Binding-site contacts:
Ligand atom C4 contacts residue PYR1 of chain 1.H at 3.1 Å.
Ligand atom C2 contacts residue LEU124 of chain 1.C at 3.2 Å (hydrophobic).
Ligand atom O4 contacts residue ARG72 of chain 1.B at 2.9 Å (salt-bridge).
Ligand atom C1 contacts residue ALA123 of chain 1.C at 3.5 Å (hydrophobic).
Ligand atom O4 contacts residue GLY121 of chain 1.C at 4.1 Å.
Ligand atom O2 contacts residue ALA122 of chain 1.C at 3.3 Å (h-bond).
Ligand atom C4 contacts residue LEU124 of chain 1.C at 4.0 Å (hydrophobic).
Ligand atom O2 contacts residue ALA176 of chain 1.B at 4.5 Å.
Ligand atom C4 contacts residue ARG72 of chain 1.B at 3.3 Å.
Ligand atom C1 contacts residue GLY121 of chain 1.C at 4.1 Å.
Ligand atom O2 contacts residue GLY121 of chain 1.C at 3.5 Å.
Ligand atom C1 contacts residue LEU124 of chain 1.C at 4.5 Å (hydrophobic).
Ligand atom C3 contacts residue TRP21 of chain 1.B at 4.4 Å (hydrophobic).
Ligand atom C2 contacts residue ALA123 of chain 1.C at 4.2 Å (hydrophobic).
Ligand atom O4 contacts residue HIS47 of chain 1.B at 3.6 Å.
Ligand atom C3 contacts residue LEU214 of chain 1.B at 3.5 Å (hydrophobic).
Ligand atom O2 contacts residue ALA123 of chain 1.C at 3.2 Å (h-bond).
Ligand atom O4 contacts residue VAL120 of chain 1.C at 3.9 Å.
Ligand atom O1 contacts residue LEU214 of chain 1.B at 4.3 Å.
Ligand atom O4 contacts residue LEU124 of chain 1.C at 4.1 Å.
Ligand atom C3 contacts residue PYR1 of chain 1.H at 3.8 Å.
Ligand atom C3 contacts residue LEU124 of chain 1.C at 3.7 Å (hydrophobic).
Ligand atom C1 contacts residue ALA122 of chain 1.C at 4.3 Å (hydrophobic).
Ligand atom O4 contacts residue MN1 of chain 1.I at 4.2 Å.
Ligand atom C4 contacts residue TRP21 of chain 1.B at 4.1 Å (hydrophobic).
Ligand atom O1 contacts residue ALA123 of chain 1.C at 3.6 Å.
Ligand atom C2 contacts residue GLY121 of chain 1.C at 3.7 Å.
Ligand atom O4 contacts residue PYR1 of chain 1.H at 3.5 Å (h-bond).
Ligand atom C4 contacts residue LEU214 of chain 1.B at 4.1 Å (hydrophobic).

Sequence of chain 1.C:
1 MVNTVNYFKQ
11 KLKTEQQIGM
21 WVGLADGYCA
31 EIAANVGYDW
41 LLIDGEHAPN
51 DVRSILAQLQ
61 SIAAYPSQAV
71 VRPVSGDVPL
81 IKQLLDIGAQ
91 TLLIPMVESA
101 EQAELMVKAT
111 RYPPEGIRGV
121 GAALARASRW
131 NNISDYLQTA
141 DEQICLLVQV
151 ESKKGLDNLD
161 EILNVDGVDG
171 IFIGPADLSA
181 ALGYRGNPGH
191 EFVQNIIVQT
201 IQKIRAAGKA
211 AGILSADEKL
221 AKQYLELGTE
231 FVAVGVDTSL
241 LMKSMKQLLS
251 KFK

A small-molecule ligand and the protein it binds are described below.
Small molecule (SMILES): O=CCCC(=O)O

Sequence of chain 1.B:
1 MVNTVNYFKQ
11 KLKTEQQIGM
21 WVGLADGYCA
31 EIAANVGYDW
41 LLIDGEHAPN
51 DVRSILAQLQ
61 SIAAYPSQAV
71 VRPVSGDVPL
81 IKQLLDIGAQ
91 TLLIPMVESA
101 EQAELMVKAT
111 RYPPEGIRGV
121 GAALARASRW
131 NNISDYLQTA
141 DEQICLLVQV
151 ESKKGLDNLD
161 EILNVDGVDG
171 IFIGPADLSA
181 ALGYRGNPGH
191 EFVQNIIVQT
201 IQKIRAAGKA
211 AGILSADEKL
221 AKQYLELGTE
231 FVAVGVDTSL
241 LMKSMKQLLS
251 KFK